This small molecule binds to this protein.
Small molecule (SMILES): CC(C)CCC[C@@H](C)[C@H]1CC[C@H]2[C@@H]3CC=C4C[C@@H](O)CC[C@]4(C)[C@H]3CC[C@]12C

Binding-site contacts:
Ligand atom C22 contacts residue LEU32 of chain 1.A at 4.4 Å (hydrophobic).
Ligand atom C24 contacts residue LEU33 of chain 1.A at 4.3 Å (hydrophobic).
Ligand atom C7 contacts residue LEU84 of chain 1.A at 3.9 Å (hydrophobic).
Ligand atom C11 contacts residue OLC1 of chain 1.J at 3.6 Å.
Ligand atom C12 contacts residue OLC1 of chain 1.J at 3.6 Å.
Ligand atom C10 contacts residue LEU80 of chain 1.A at 4.4 Å (hydrophobic).
Ligand atom C6 contacts residue LEU84 of chain 1.A at 4.3 Å (hydrophobic).
Ligand atom C21 contacts residue OLC1 of chain 1.J at 4.2 Å.
Ligand atom C3 contacts residue PRO85 of chain 1.A at 4.1 Å (hydrophobic).
Ligand atom C26 contacts residue LEU33 of chain 1.A at 3.8 Å (hydrophobic).
Ligand atom C4 contacts residue PRO85 of chain 1.A at 4.0 Å (hydrophobic).
Ligand atom C11 contacts residue LEU80 of chain 1.A at 3.9 Å (hydrophobic).
Ligand atom C25 contacts residue LEU44 of chain 1.A at 3.6 Å (hydrophobic).
Ligand atom C27 contacts residue LEU44 of chain 1.A at 4.2 Å (hydrophobic).
Ligand atom C16 contacts residue LEU32 of chain 1.A at 3.9 Å (hydrophobic).
Ligand atom C2 contacts residue LEU80 of chain 1.A at 4.2 Å (hydrophobic).
Ligand atom C15 contacts residue LEU32 of chain 1.A at 4.2 Å (hydrophobic).
Ligand atom O1 contacts residue VAL81 of chain 1.A at 3.2 Å (h-bond).
Ligand atom C3 contacts residue LEU80 of chain 1.A at 3.6 Å (hydrophobic).
Ligand atom O1 contacts residue PRO85 of chain 1.A at 4.1 Å.
Ligand atom C21 contacts residue LEU44 of chain 1.A at 3.7 Å (hydrophobic).
Ligand atom C25 contacts residue TYR45 of chain 1.A at 4.5 Å (hydrophobic).
Ligand atom C2 contacts residue VAL81 of chain 1.A at 4.2 Å (hydrophobic).
Ligand atom O1 contacts residue LEU80 of chain 1.A at 4.4 Å.
Ligand atom C26 contacts residue TYR45 of chain 1.A at 3.7 Å (hydrophobic).
Ligand atom C26 contacts residue LEU44 of chain 1.A at 4.0 Å (hydrophobic).
Ligand atom C5 contacts residue LEU80 of chain 1.A at 4.4 Å (hydrophobic).
Ligand atom C3 contacts residue VAL81 of chain 1.A at 3.7 Å (hydrophobic).
Ligand atom C12 contacts residue LEU80 of chain 1.A at 4.0 Å (hydrophobic).
Ligand atom C14 contacts residue LEU32 of chain 1.A at 4.1 Å (hydrophobic).
Ligand atom C26 contacts residue LEU49 of chain 1.A at 3.7 Å (hydrophobic).
Ligand atom C9 contacts residue LEU80 of chain 1.A at 3.7 Å (hydrophobic).
Ligand atom C17 contacts residue LEU32 of chain 1.A at 3.7 Å (hydrophobic).
Ligand atom C1 contacts residue LEU80 of chain 1.A at 3.7 Å (hydrophobic).
Ligand atom C21 contacts residue LEU40 of chain 1.A at 4.0 Å (hydrophobic).
Ligand atom C13 contacts residue LEU32 of chain 1.A at 4.4 Å (hydrophobic).
Ligand atom C4 contacts residue LEU80 of chain 1.A at 4.3 Å (hydrophobic).
Ligand atom C26 contacts residue PRO46 of chain 1.A at 3.9 Å (hydrophobic).

Sequence of chain 1.A:
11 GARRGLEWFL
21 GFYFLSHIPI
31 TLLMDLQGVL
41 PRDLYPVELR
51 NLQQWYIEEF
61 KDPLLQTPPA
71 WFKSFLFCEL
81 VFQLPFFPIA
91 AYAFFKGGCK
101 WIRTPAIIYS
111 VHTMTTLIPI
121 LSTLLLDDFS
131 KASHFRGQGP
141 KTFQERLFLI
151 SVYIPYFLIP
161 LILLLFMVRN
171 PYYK